A small-molecule ligand and the protein it binds are described below.
Small molecule (SMILES): CC(=O)N[C@@H]1[C@@H](O)[C@H](O)[C@@H](CO)O[C@H]1O

Sequence of chain 3.A:
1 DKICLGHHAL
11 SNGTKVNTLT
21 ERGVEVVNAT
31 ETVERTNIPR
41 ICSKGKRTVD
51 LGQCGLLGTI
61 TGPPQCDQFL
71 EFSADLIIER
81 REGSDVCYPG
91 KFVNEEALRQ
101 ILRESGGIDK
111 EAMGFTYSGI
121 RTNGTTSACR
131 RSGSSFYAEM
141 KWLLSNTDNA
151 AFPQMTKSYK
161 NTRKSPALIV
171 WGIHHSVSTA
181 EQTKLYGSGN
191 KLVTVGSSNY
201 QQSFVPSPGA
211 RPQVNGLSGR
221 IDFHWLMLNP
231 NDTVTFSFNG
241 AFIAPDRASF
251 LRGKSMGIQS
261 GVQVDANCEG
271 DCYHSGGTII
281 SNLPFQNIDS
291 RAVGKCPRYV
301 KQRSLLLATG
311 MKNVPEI

Binding-site contacts:
Ligand atom C7 contacts residue ASN123 of chain 3.A at 3.5 Å.
Ligand atom N2 contacts residue ASN123 of chain 3.A at 3.0 Å (h-bond).
Ligand atom C5 contacts residue ASN123 of chain 3.A at 3.7 Å.
Ligand atom O7 contacts residue ASN123 of chain 3.A at 3.7 Å.
Ligand atom C1 contacts residue ARG121 of chain 3.A at 4.0 Å.
Ligand atom C3 contacts residue ASN123 of chain 3.A at 3.9 Å.
Ligand atom O5 contacts residue ARG121 of chain 3.A at 4.1 Å.
Ligand atom C5 contacts residue ARG121 of chain 3.A at 3.9 Å.
Ligand atom C4 contacts residue ASN123 of chain 3.A at 4.3 Å.
Ligand atom C1 contacts residue ASN123 of chain 3.A at 1.4 Å.
Ligand atom O5 contacts residue ASN123 of chain 3.A at 2.4 Å (h-bond).
Ligand atom C2 contacts residue ASN123 of chain 3.A at 2.6 Å.